The small molecule below binds the protein below.
Small molecule (SMILES): CC(=O)N[C@H]1[C@H](O[C@H]2[C@H](O)[C@@H](NC(C)=O)CO[C@@H]2CO)O[C@H](CO)[C@@H](O[C@@H]2O[C@H](CO)[C@@H](O)[C@H](O)[C@@H]2O)[C@@H]1O

Binding-site contacts:
Ligand atom C8 contacts residue LYS196 of chain 1.A at 3.3 Å.
Ligand atom C5 contacts residue ASN149 of chain 1.A at 3.6 Å.
Ligand atom O7 contacts residue LYS196 of chain 1.A at 2.8 Å (salt-bridge).
Ligand atom C7 contacts residue ASN149 of chain 1.A at 3.5 Å.
Ligand atom C8 contacts residue ASP190 of chain 1.A at 3.4 Å.
Ligand atom C1 contacts residue SER211 of chain 1.A at 4.2 Å.
Ligand atom O6 contacts residue ILE194 of chain 1.A at 3.5 Å.
Ligand atom C1 contacts residue ASN149 of chain 1.A at 1.5 Å.
Ligand atom O7 contacts residue SER211 of chain 1.A at 2.2 Å (h-bond).
Ligand atom O7 contacts residue ILE194 of chain 1.A at 4.4 Å.
Ligand atom C8 contacts residue LYS213 of chain 1.A at 3.9 Å.
Ligand atom C8 contacts residue LYS192 of chain 1.A at 4.3 Å.
Ligand atom C8 contacts residue ASN149 of chain 1.A at 4.3 Å.
Ligand atom C1 contacts residue THR151 of chain 1.A at 4.5 Å.
Ligand atom C7 contacts residue LYS192 of chain 1.A at 4.2 Å.
Ligand atom C7 contacts residue LYS196 of chain 1.A at 3.4 Å.
Ligand atom O5 contacts residue ILE194 of chain 1.A at 4.3 Å.
Ligand atom O5 contacts residue ASN149 of chain 1.A at 2.3 Å (h-bond).
Ligand atom C7 contacts residue SER211 of chain 1.A at 3.4 Å.
Ligand atom O4 contacts residue ILE194 of chain 1.A at 4.5 Å.
Ligand atom O7 contacts residue PHE212 of chain 1.A at 4.4 Å.
Ligand atom N2 contacts residue SER211 of chain 1.A at 4.4 Å.
Ligand atom C3 contacts residue SER211 of chain 1.A at 4.1 Å.
Ligand atom C8 contacts residue PHE212 of chain 1.A at 4.3 Å (hydrophobic).
Ligand atom C3 contacts residue ASN149 of chain 1.A at 3.8 Å.
Ligand atom C4 contacts residue ASN149 of chain 1.A at 4.2 Å.
Ligand atom O3 contacts residue LYS192 of chain 1.A at 3.7 Å.
Ligand atom O7 contacts residue ASN149 of chain 1.A at 3.4 Å (h-bond).
Ligand atom O7 contacts residue LYS192 of chain 1.A at 4.1 Å.
Ligand atom N2 contacts residue LYS213 of chain 1.A at 4.4 Å.
Ligand atom C2 contacts residue ASN149 of chain 1.A at 2.5 Å.
Ligand atom N2 contacts residue ASN149 of chain 1.A at 3.0 Å (h-bond).
Ligand atom C8 contacts residue SER211 of chain 1.A at 4.3 Å.

Sequence of chain 1.A:
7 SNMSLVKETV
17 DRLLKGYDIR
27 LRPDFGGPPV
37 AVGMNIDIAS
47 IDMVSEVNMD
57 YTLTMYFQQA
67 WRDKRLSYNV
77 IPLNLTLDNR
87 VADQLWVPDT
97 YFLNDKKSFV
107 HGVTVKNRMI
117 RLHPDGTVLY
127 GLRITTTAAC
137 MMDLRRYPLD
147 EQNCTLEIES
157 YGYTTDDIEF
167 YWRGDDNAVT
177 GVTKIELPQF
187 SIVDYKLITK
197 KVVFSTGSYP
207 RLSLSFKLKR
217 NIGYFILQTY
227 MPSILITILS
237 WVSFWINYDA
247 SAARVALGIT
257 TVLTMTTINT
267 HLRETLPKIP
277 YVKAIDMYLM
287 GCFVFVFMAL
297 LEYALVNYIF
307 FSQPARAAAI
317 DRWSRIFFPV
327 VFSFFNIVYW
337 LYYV